Binding-site contacts:
Ligand atom O6 contacts residue GLN15 of chain 52.B at 2.5 Å (h-bond).
Ligand atom O1B contacts residue GLY10 of chain 52.B at 3.7 Å.
Ligand atom O4' contacts residue SER138 of chain 52.B at 3.3 Å (h-bond).
Ligand atom N2 contacts residue ASN226 of chain 52.B at 2.9 Å (h-bond).
Ligand atom O3G contacts residue ASN249 of chain 53.A at 3.6 Å.
Ligand atom C2 contacts residue ASN204 of chain 52.B at 3.4 Å.
Ligand atom O2A contacts residue CYS12 of chain 52.B at 3.3 Å (h-bond).
Ligand atom O3G contacts residue MG1 of chain 52.F at 2.5 Å.
Ligand atom C6 contacts residue TYR222 of chain 52.B at 3.7 Å (hydrophobic).
Ligand atom C2 contacts residue ASN226 of chain 52.B at 3.6 Å.
Ligand atom PG contacts residue MG1 of chain 52.F at 3.5 Å.
Ligand atom O2G contacts residue GLY142 of chain 52.B at 3.0 Å (h-bond).
Ligand atom PA contacts residue LEU248 of chain 53.A at 3.1 Å.
Ligand atom PB contacts residue THR143 of chain 52.B at 3.3 Å.
Ligand atom O3B contacts residue THR143 of chain 52.B at 3.1 Å (h-bond).
Ligand atom PB contacts residue MG1 of chain 52.F at 3.7 Å.
Ligand atom O2G contacts residue GLU254 of chain 53.A at 3.7 Å.
Ligand atom C4' contacts residue SER138 of chain 52.B at 3.2 Å.
Ligand atom O1A contacts residue LEU248 of chain 53.A at 2.1 Å.
Ligand atom O2A contacts residue GLN11 of chain 52.B at 3.5 Å (h-bond).
Ligand atom N3 contacts residue ASN204 of chain 52.B at 3.0 Å (h-bond).
Ligand atom N2 contacts residue ASN204 of chain 52.B at 2.6 Å (h-bond).
Ligand atom N1 contacts residue ASN226 of chain 52.B at 2.7 Å (h-bond).
Ligand atom O6 contacts residue TYR222 of chain 52.B at 3.8 Å.
Ligand atom O1G contacts residue ALA97 of chain 52.B at 3.0 Å (h-bond).
Ligand atom O2B contacts residue GLY10 of chain 52.B at 3.2 Å.
Ligand atom C2 contacts residue TYR222 of chain 52.B at 3.5 Å (hydrophobic).
Ligand atom O1B contacts residue MG1 of chain 52.F at 2.4 Å.
Ligand atom N1 contacts residue TYR222 of chain 52.B at 3.2 Å.
Ligand atom O2B contacts residue THR143 of chain 52.B at 2.7 Å (h-bond).
Ligand atom C6 contacts residue GLN15 of chain 52.B at 3.6 Å.
Ligand atom O1G contacts residue THR143 of chain 52.B at 3.4 Å.
Ligand atom O2B contacts residue GLY144 of chain 52.B at 2.7 Å (h-bond).
Ligand atom C6 contacts residue ASN226 of chain 52.B at 3.3 Å.
Ligand atom O1A contacts residue GLN11 of chain 52.B at 3.1 Å.
Ligand atom O2G contacts residue ASN99 of chain 52.B at 2.9 Å (h-bond).
Ligand atom O3B contacts residue GLY142 of chain 52.B at 3.5 Å (h-bond).
Ligand atom O1B contacts residue GLN11 of chain 52.B at 3.2 Å (h-bond).
Ligand atom O6 contacts residue ASN226 of chain 52.B at 3.1 Å (h-bond).
Ligand atom O3' contacts residue GLU181 of chain 52.B at 3.3 Å (salt-bridge).

Sequence of chain 52.B:
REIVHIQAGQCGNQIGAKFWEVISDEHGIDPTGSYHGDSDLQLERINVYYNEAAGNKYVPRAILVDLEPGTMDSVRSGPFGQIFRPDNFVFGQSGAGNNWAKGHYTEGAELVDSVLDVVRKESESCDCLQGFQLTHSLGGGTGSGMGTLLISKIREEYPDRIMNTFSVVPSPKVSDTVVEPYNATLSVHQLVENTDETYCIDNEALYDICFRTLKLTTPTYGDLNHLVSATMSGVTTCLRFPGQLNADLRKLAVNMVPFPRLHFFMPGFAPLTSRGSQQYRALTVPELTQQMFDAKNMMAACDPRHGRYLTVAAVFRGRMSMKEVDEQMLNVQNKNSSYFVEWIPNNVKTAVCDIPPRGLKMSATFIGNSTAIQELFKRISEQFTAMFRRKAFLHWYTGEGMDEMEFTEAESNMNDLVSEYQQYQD

Sequence of chain 53.A:
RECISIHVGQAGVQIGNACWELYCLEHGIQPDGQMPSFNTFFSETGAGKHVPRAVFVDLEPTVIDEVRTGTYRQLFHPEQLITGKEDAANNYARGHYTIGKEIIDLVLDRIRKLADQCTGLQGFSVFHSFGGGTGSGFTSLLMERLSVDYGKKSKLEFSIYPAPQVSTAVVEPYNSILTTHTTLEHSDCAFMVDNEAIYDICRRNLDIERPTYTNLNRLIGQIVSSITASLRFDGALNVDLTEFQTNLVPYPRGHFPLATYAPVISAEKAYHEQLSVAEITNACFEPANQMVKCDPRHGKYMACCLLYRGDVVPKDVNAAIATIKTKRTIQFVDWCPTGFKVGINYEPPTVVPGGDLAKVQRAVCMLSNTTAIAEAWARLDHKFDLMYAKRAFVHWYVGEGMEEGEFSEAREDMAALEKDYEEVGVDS

A protein and the small-molecule ligand that binds it are described below.
Small molecule (SMILES): Nc1nc2c(ncn2[C@@H]2O[C@H](CO[P](=O)(O)C[P](=O)(O)OP(=O)(O)O)[C@@H](O)[C@H]2O)c(=O)[nH]1